This small molecule binds to this protein.
Small molecule (SMILES): CC(=O)N[C@@H]1[C@@H](O)[C@H](O)[C@@H](CO)O[C@H]1O

Sequence of chain 1.A:
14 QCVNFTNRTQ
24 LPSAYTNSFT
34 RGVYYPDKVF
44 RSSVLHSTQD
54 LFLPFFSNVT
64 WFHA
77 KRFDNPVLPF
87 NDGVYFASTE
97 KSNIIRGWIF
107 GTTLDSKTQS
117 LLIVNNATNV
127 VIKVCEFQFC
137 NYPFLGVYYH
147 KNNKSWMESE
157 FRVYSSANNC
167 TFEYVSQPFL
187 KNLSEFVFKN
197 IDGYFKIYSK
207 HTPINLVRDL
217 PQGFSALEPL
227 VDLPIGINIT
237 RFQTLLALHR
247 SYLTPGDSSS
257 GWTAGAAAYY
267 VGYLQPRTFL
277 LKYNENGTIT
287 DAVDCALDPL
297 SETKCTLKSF

Binding-site contacts:
Ligand atom O5 contacts residue GLU132 of chain 1.A at 4.3 Å.
Ligand atom C8 contacts residue ASN165 of chain 1.A at 4.5 Å.
Ligand atom C2 contacts residue ASN165 of chain 1.A at 2.5 Å.
Ligand atom C1 contacts residue GLU132 of chain 1.A at 3.6 Å.
Ligand atom C7 contacts residue ASN165 of chain 1.A at 3.4 Å.
Ligand atom O6 contacts residue ASN164 of chain 1.A at 3.5 Å.
Ligand atom C3 contacts residue ASN165 of chain 1.A at 3.8 Å.
Ligand atom C1 contacts residue ASN165 of chain 1.A at 1.4 Å.
Ligand atom O7 contacts residue ASN165 of chain 1.A at 3.4 Å.
Ligand atom O6 contacts residue ASN165 of chain 1.A at 4.1 Å.
Ligand atom C4 contacts residue ASN165 of chain 1.A at 4.3 Å.
Ligand atom O5 contacts residue ASN164 of chain 1.A at 4.0 Å.
Ligand atom O5 contacts residue ASN165 of chain 1.A at 2.4 Å (h-bond).
Ligand atom N2 contacts residue ASN165 of chain 1.A at 2.9 Å (h-bond).
Ligand atom C5 contacts residue ASN165 of chain 1.A at 3.7 Å.